Binding-site contacts:
Ligand atom C18 contacts residue TYR453 of chain 1.A at 4.2 Å (hydrophobic).
Ligand atom C19 contacts residue TRP426 of chain 1.A at 3.5 Å (hydrophobic).
Ligand atom N1 contacts residue TRP468 of chain 1.A at 3.7 Å.
Ligand atom O1 contacts residue GLU306 of chain 1.A at 4.1 Å.
Ligand atom C8 contacts residue TRP468 of chain 1.A at 4.0 Å (hydrophobic).
Ligand atom C5 contacts residue VAL305 of chain 1.A at 4.2 Å (hydrophobic).
Ligand atom C12 contacts residue TRP468 of chain 1.A at 3.7 Å (hydrophobic).
Ligand atom C9 contacts residue VAL305 of chain 1.A at 4.2 Å (hydrophobic).
Ligand atom C18 contacts residue TRP468 of chain 1.A at 4.4 Å (hydrophobic).
Ligand atom O2 contacts residue VAL462 of chain 1.A at 3.8 Å.
Ligand atom C17 contacts residue TRP300 of chain 1.A at 4.2 Å (hydrophobic).
Ligand atom C17 contacts residue TRP461 of chain 1.A at 4.0 Å (hydrophobic).
Ligand atom O4 contacts residue TYR453 of chain 1.A at 3.6 Å (h-bond).
Ligand atom C7 contacts residue TRP468 of chain 1.A at 3.9 Å (hydrophobic).
Ligand atom C20 contacts residue TYR453 of chain 1.A at 3.8 Å (hydrophobic).
Ligand atom C4 contacts residue TRP468 of chain 1.A at 4.1 Å (hydrophobic).
Ligand atom C1 contacts residue VAL305 of chain 1.A at 3.6 Å (hydrophobic).
Ligand atom C4 contacts residue VAL305 of chain 1.A at 4.3 Å (hydrophobic).
Ligand atom C3 contacts residue TRP468 of chain 1.A at 3.8 Å (hydrophobic).
Ligand atom C14 contacts residue VAL305 of chain 1.A at 4.1 Å (hydrophobic).
Ligand atom O4 contacts residue TRP426 of chain 1.A at 3.7 Å.
Ligand atom C2 contacts residue VAL305 of chain 1.A at 3.8 Å (hydrophobic).
Ligand atom C1 contacts residue TRP468 of chain 1.A at 3.8 Å (hydrophobic).
Ligand atom C11 contacts residue VAL305 of chain 1.A at 4.1 Å (hydrophobic).
Ligand atom C20 contacts residue ASP345 of chain 1.A at 3.7 Å.
Ligand atom C8 contacts residue VAL305 of chain 1.A at 4.0 Å (hydrophobic).
Ligand atom C20 contacts residue TRP426 of chain 1.A at 3.6 Å (hydrophobic).
Ligand atom O3 contacts residue TRP426 of chain 1.A at 3.9 Å.
Ligand atom C5 contacts residue TRP468 of chain 1.A at 3.9 Å (hydrophobic).
Ligand atom C6 contacts residue TRP468 of chain 1.A at 3.8 Å (hydrophobic).
Ligand atom O2 contacts residue TRP300 of chain 1.A at 4.2 Å.
Ligand atom C15 contacts residue TRP468 of chain 1.A at 3.9 Å (hydrophobic).
Ligand atom O3 contacts residue TRP468 of chain 1.A at 3.8 Å.
Ligand atom C2 contacts residue TRP468 of chain 1.A at 3.9 Å (hydrophobic).
Ligand atom C17 contacts residue GLU306 of chain 1.A at 4.4 Å.
Ligand atom C17 contacts residue VAL462 of chain 1.A at 3.4 Å (hydrophobic).
Ligand atom C3 contacts residue VAL305 of chain 1.A at 3.5 Å (hydrophobic).
Ligand atom O1 contacts residue TRP461 of chain 1.A at 3.6 Å (h-bond).
Ligand atom N1 contacts residue VAL305 of chain 1.A at 4.2 Å.
Ligand atom C5 contacts residue GLU306 of chain 1.A at 4.2 Å.

Sequence of chain 1.A:
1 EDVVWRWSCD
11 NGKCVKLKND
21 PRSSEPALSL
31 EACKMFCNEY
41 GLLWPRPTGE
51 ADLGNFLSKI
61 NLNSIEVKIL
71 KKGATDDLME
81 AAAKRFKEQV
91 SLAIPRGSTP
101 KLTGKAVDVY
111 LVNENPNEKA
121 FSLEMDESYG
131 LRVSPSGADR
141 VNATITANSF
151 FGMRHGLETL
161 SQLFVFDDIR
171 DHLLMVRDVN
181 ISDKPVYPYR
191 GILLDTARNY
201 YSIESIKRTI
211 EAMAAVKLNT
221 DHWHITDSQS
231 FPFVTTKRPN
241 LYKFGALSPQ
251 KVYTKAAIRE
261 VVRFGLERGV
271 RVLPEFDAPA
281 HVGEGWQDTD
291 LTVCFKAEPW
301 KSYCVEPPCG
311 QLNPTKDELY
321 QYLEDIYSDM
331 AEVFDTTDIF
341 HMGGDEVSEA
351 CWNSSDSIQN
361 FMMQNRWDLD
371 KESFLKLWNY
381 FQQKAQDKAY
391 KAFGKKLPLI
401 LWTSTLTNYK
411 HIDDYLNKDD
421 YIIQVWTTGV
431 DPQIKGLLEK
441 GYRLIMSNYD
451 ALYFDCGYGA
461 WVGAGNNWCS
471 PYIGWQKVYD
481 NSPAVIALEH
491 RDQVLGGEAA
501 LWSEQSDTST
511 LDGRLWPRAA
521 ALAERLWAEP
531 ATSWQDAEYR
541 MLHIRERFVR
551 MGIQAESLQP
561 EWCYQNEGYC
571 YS

The protein below binds the small molecule below.
Small molecule (SMILES): COc1ccc2cc3[n+](cc2c1OC)CCc1cc2c(cc1-3)OCO2